Sequence of chain 1.P:
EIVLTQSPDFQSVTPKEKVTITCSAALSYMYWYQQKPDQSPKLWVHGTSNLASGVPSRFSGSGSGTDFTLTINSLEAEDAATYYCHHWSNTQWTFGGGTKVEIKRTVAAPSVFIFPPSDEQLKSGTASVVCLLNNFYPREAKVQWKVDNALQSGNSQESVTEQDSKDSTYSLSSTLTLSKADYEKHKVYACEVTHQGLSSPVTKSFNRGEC

Binding-site contacts:
Ligand atom C contacts residue TYR104 of chain 1.N at 3.9 Å (hydrophobic).
Ligand atom CB contacts residue TYR104 of chain 1.N at 3.9 Å (hydrophobic).
Ligand atom O contacts residue TYR104 of chain 1.N at 3.9 Å.
Ligand atom N contacts residue ARG99 of chain 1.N at 3.0 Å (salt-bridge).
Ligand atom O contacts residue ARG99 of chain 1.N at 3.2 Å (salt-bridge).
Ligand atom CG contacts residue TYR104 of chain 1.N at 4.0 Å (hydrophobic).
Ligand atom CE contacts residue ASP52 of chain 1.N at 3.7 Å.
Ligand atom CA contacts residue TRP90 of chain 1.P at 3.9 Å (hydrophobic).
Ligand atom N contacts residue ARG50 of chain 1.N at 4.0 Å.
Ligand atom N contacts residue TYR104 of chain 1.N at 3.6 Å.
Ligand atom C contacts residue ARG99 of chain 1.N at 3.4 Å.
Ligand atom CD contacts residue TRP90 of chain 1.P at 3.3 Å (hydrophobic).
Ligand atom CB contacts residue TRP95 of chain 1.P at 3.5 Å (hydrophobic).
Ligand atom C contacts residue ARG50 of chain 1.N at 3.5 Å.
Ligand atom O contacts residue ARG50 of chain 1.N at 3.2 Å (salt-bridge).
Ligand atom C contacts residue TYR104 of chain 1.N at 3.8 Å (hydrophobic).
Ligand atom C contacts residue TRP95 of chain 1.P at 4.0 Å (hydrophobic).
Ligand atom N contacts residue TRP90 of chain 1.P at 3.5 Å.
Ligand atom O contacts residue TRP90 of chain 1.P at 3.3 Å.
Ligand atom O contacts residue TYR104 of chain 1.N at 3.5 Å.
Ligand atom CB contacts residue TYR104 of chain 1.N at 3.5 Å (hydrophobic).
Ligand atom CA contacts residue TYR104 of chain 1.N at 3.9 Å (hydrophobic).
Ligand atom CB contacts residue TYR104 of chain 1.N at 3.8 Å (hydrophobic).
Ligand atom CA contacts residue PHE33 of chain 1.N at 3.8 Å (hydrophobic).
Ligand atom N contacts residue TRP90 of chain 1.P at 3.8 Å.
Ligand atom CA contacts residue ARG50 of chain 1.N at 4.0 Å.
Ligand atom O contacts residue ARG50 of chain 1.N at 2.7 Å (salt-bridge).
Ligand atom CG contacts residue PHE33 of chain 1.N at 3.9 Å (hydrophobic).
Ligand atom CG contacts residue TRP90 of chain 1.P at 3.9 Å (hydrophobic).
Ligand atom CD2 contacts residue ASN103 of chain 1.N at 3.9 Å.
Ligand atom O contacts residue TRP95 of chain 1.P at 3.4 Å.
Ligand atom C contacts residue ARG50 of chain 1.N at 3.9 Å.
Ligand atom CA contacts residue TRP95 of chain 1.P at 3.6 Å (hydrophobic).
Ligand atom C contacts residue TRP90 of chain 1.P at 3.5 Å (hydrophobic).
Ligand atom CD2 contacts residue ASP102 of chain 1.N at 3.8 Å.
Ligand atom C contacts residue TYR104 of chain 1.N at 4.0 Å (hydrophobic).
Ligand atom N contacts residue ARG50 of chain 1.N at 3.9 Å.
Ligand atom N contacts residue PHE33 of chain 1.N at 3.9 Å.
Ligand atom CA contacts residue ARG99 of chain 1.N at 3.0 Å.
Ligand atom CA contacts residue TRP90 of chain 1.P at 4.0 Å (hydrophobic).

Sequence of chain 1.N:
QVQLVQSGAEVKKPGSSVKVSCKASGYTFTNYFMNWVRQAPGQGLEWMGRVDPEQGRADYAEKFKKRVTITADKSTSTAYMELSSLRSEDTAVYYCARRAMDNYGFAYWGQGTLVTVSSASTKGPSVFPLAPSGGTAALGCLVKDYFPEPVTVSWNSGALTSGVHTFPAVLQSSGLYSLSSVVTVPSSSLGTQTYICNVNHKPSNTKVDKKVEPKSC

The small molecule below binds the protein below.
Small molecule (SMILES): CC(C)C[C@@H]1NC(=O)CNC(=O)[C@H](CCCC[NH3+])NC(=O)CNC(=O)[C@@H]2CCCN2C(=O)[C@@H]([NH3+])CSSC[C@@H](C(=O)O)NC(=O)[C@H](CO)NC(=O)[C@@H]2CCCN2C1=O